Sequence of chain 36.K:
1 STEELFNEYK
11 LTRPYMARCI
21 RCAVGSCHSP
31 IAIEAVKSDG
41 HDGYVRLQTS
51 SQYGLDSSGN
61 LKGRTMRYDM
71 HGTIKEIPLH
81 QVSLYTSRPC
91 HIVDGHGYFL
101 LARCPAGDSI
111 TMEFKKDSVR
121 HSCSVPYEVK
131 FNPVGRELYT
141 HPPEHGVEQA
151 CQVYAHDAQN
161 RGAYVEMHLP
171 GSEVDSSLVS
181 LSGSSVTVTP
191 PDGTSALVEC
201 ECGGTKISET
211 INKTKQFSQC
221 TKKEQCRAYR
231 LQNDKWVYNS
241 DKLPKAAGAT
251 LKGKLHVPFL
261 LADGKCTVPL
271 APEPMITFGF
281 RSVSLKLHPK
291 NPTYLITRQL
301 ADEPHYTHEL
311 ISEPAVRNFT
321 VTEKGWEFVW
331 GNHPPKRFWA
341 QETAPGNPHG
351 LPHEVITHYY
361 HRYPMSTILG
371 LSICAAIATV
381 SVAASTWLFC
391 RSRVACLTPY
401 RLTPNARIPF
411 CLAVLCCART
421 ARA

A small-molecule ligand and the protein it binds are described below.
Small molecule (SMILES): CC(=O)N[C@@H]1[C@@H](O)[C@H](O)[C@@H](CO)O[C@H]1O

Binding-site contacts:
Ligand atom O6 contacts residue SER284 of chain 36.K at 2.9 Å (h-bond).
Ligand atom C6 contacts residue SER284 of chain 36.K at 3.4 Å.
Ligand atom C6 contacts residue ASN318 of chain 36.K at 3.2 Å.
Ligand atom O4 contacts residue ASN318 of chain 36.K at 4.5 Å.
Ligand atom O6 contacts residue ASN318 of chain 36.K at 3.0 Å (h-bond).